Binding-site contacts:
Ligand atom O1 contacts residue CYS158 of chain 1.A at 3.4 Å.
Ligand atom C4 contacts residue GLY159 of chain 1.A at 3.7 Å.
Ligand atom C3 contacts residue ASN68 of chain 1.A at 4.5 Å.
Ligand atom C2 contacts residue PRO157 of chain 1.A at 4.4 Å (hydrophobic).
Ligand atom O3 contacts residue ASN68 of chain 1.A at 3.4 Å (h-bond).
Ligand atom C1 contacts residue PRO157 of chain 1.A at 4.3 Å (hydrophobic).
Ligand atom O3 contacts residue THR67 of chain 1.A at 3.4 Å (h-bond).
Ligand atom C1 contacts residue GLY159 of chain 1.A at 3.6 Å.
Ligand atom C2 contacts residue GLY159 of chain 1.A at 3.9 Å.
Ligand atom O1 contacts residue GLY159 of chain 1.A at 3.9 Å.
Ligand atom C2 contacts residue CYS158 of chain 1.A at 4.4 Å (hydrophobic).
Ligand atom C4 contacts residue ILE160 of chain 1.A at 3.4 Å (hydrophobic).
Ligand atom C1 contacts residue CYS158 of chain 1.A at 3.6 Å (hydrophobic).
Ligand atom O3 contacts residue GLY159 of chain 1.A at 4.4 Å.
Ligand atom O1 contacts residue PRO157 of chain 1.A at 3.2 Å (h-bond).

Sequence of chain 1.A:
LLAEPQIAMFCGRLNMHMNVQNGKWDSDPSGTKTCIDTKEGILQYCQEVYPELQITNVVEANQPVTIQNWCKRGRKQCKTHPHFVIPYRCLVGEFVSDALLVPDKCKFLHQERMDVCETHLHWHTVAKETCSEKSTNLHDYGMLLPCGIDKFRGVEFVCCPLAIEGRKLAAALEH

A protein and the small-molecule ligand that binds it are described below.
Small molecule (SMILES): C[C@@H](O)CCO